A protein and the small-molecule ligand that binds it are described below.
Small molecule (SMILES): CC(=O)N[C@H]1[C@H](O[C@H]2[C@H](O)[C@@H](NC(C)=O)CO[C@@H]2CO)O[C@H](CO)[C@@H](O)[C@@H]1O

Binding-site contacts:
Ligand atom O6 contacts residue PHE94 of chain 1.A at 4.0 Å.
Ligand atom C1 contacts residue ASN63 of chain 1.A at 1.4 Å.
Ligand atom C4 contacts residue ASN63 of chain 1.A at 4.2 Å.
Ligand atom C1 contacts residue PHE94 of chain 1.A at 4.1 Å (hydrophobic).
Ligand atom C7 contacts residue ARG62 of chain 1.A at 4.5 Å.
Ligand atom C8 contacts residue ARG62 of chain 1.A at 3.9 Å.
Ligand atom C3 contacts residue ASN63 of chain 1.A at 3.8 Å.
Ligand atom O7 contacts residue ARG62 of chain 1.A at 4.5 Å.
Ligand atom O5 contacts residue ASN63 of chain 1.A at 2.2 Å (h-bond).
Ligand atom C6 contacts residue PHE94 of chain 1.A at 4.2 Å (hydrophobic).
Ligand atom C7 contacts residue ASN63 of chain 1.A at 3.5 Å.
Ligand atom O7 contacts residue ASN63 of chain 1.A at 3.5 Å (h-bond).
Ligand atom C5 contacts residue ASN63 of chain 1.A at 3.5 Å.
Ligand atom C2 contacts residue ASN63 of chain 1.A at 2.5 Å.
Ligand atom C5 contacts residue PHE94 of chain 1.A at 4.4 Å (hydrophobic).
Ligand atom N2 contacts residue ASN63 of chain 1.A at 3.1 Å (h-bond).
Ligand atom O5 contacts residue PHE94 of chain 1.A at 3.5 Å.

Sequence of chain 1.A:
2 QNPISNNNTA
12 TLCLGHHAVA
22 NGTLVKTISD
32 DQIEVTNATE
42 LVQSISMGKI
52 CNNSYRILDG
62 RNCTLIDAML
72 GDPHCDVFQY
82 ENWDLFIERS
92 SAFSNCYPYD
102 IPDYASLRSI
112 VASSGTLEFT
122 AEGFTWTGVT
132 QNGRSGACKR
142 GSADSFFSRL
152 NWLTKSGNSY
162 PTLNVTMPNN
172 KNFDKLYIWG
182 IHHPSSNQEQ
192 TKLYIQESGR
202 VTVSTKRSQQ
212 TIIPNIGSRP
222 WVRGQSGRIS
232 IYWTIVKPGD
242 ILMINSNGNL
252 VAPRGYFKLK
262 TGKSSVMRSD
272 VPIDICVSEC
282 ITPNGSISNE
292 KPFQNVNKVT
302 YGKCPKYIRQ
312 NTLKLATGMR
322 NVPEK